The small molecule below binds the protein below.
Small molecule (SMILES): C#CCN(C)C(=O)c1cncc(-c2cnc3[nH]cc(-c4cc5cnccc5cc4OC)c3c2)c1

Sequence of chain 1.B:
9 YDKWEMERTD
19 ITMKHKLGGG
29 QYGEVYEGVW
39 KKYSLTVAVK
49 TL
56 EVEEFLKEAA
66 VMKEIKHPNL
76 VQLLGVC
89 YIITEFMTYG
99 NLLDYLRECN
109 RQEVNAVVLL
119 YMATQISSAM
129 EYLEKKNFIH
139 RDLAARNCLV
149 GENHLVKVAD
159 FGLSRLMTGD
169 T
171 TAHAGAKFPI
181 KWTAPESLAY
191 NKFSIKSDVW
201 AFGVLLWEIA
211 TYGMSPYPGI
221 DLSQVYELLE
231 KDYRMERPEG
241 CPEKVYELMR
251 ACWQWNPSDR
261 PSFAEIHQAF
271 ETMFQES

Binding-site contacts:
Ligand atom C4 contacts residue PHE159 of chain 1.B at 3.5 Å (hydrophobic).
Ligand atom C24 contacts residue GLY26 of chain 1.B at 3.2 Å.
Ligand atom C13 contacts residue ALA46 of chain 1.B at 3.4 Å (hydrophobic).
Ligand atom C11 contacts residue LEU147 of chain 1.B at 3.5 Å (hydrophobic).
Ligand atom C12 contacts residue ALA46 of chain 1.B at 3.8 Å (hydrophobic).
Ligand atom N2 contacts residue LEU147 of chain 1.B at 3.8 Å.
Ligand atom C5 contacts residue PHE159 of chain 1.B at 3.6 Å (hydrophobic).
Ligand atom C9 contacts residue VAL33 of chain 1.B at 3.6 Å (hydrophobic).
Ligand atom C16 contacts residue MET95 of chain 1.B at 3.4 Å (hydrophobic).
Ligand atom C8 contacts residue PHE159 of chain 1.B at 3.7 Å (hydrophobic).
Ligand atom C24 contacts residue LEU25 of chain 1.B at 3.7 Å (hydrophobic).
Ligand atom N2 contacts residue ALA46 of chain 1.B at 3.3 Å.
Ligand atom C18 contacts residue GLY98 of chain 1.B at 3.8 Å.
Ligand atom N4 contacts residue TYR30 of chain 1.B at 3.7 Å.
Ligand atom C3 contacts residue VAL33 of chain 1.B at 3.6 Å (hydrophobic).
Ligand atom C21 contacts residue TYR30 of chain 1.B at 3.6 Å (hydrophobic).
Ligand atom C13 contacts residue GLU93 of chain 1.B at 3.6 Å.
Ligand atom C12 contacts residue LEU147 of chain 1.B at 3.6 Å (hydrophobic).
Ligand atom N2 contacts residue GLU93 of chain 1.B at 2.8 Å (salt-bridge).
Ligand atom N4 contacts residue ASN99 of chain 1.B at 3.4 Å (h-bond).
Ligand atom N1 contacts residue PHE159 of chain 1.B at 3.8 Å.
Ligand atom N2 contacts residue THR92 of chain 1.B at 3.8 Å.
Ligand atom C3 contacts residue PHE159 of chain 1.B at 3.5 Å (hydrophobic).
Ligand atom C5 contacts residue LYS48 of chain 1.B at 2.4 Å.
Ligand atom C4 contacts residue LYS48 of chain 1.B at 3.7 Å.
Ligand atom O2 contacts residue LEU147 of chain 1.B at 3.7 Å.
Ligand atom N1 contacts residue VAL33 of chain 1.B at 3.7 Å.
Ligand atom C1 contacts residue VAL33 of chain 1.B at 3.8 Å (hydrophobic).
Ligand atom N3 contacts residue MET95 of chain 1.B at 3.0 Å (h-bond).
Ligand atom C1 contacts residue LYS48 of chain 1.B at 2.5 Å.
Ligand atom C9 contacts residue PHE159 of chain 1.B at 3.3 Å (hydrophobic).
Ligand atom N1 contacts residue LYS48 of chain 1.B at 1.5 Å.
Ligand atom C16 contacts residue PHE94 of chain 1.B at 3.8 Å (hydrophobic).
Ligand atom C2 contacts residue VAL33 of chain 1.B at 3.7 Å (hydrophobic).
Ligand atom C13 contacts residue THR92 of chain 1.B at 3.2 Å.
Ligand atom C5 contacts residue VAL33 of chain 1.B at 3.6 Å (hydrophobic).
Ligand atom C4 contacts residue VAL33 of chain 1.B at 3.6 Å (hydrophobic).
Ligand atom C2 contacts residue LYS48 of chain 1.B at 3.7 Å.
Ligand atom C10 contacts residue LEU147 of chain 1.B at 3.7 Å (hydrophobic).
Ligand atom N3 contacts residue PHE94 of chain 1.B at 3.7 Å.